This small molecule binds to this protein.
Small molecule (SMILES): CCCCCCCCCCCC[N+](C)(C)CCCS(=O)(=O)O

Binding-site contacts:
Ligand atom O1S contacts residue ASP228 of chain 1.A at 3.6 Å.
Ligand atom C1 contacts residue ARG224 of chain 1.A at 3.8 Å.
Ligand atom O1S contacts residue THR226 of chain 1.A at 4.3 Å.
Ligand atom C2 contacts residue ARG98 of chain 1.A at 3.4 Å.
Ligand atom C15 contacts residue ARG224 of chain 1.A at 3.3 Å.
Ligand atom C1 contacts residue ARG98 of chain 1.A at 3.2 Å.
Ligand atom N1 contacts residue ARG224 of chain 1.A at 4.2 Å.
Ligand atom C3 contacts residue ARG224 of chain 1.A at 3.5 Å.
Ligand atom O1S contacts residue ARG98 of chain 1.A at 3.6 Å.
Ligand atom S1 contacts residue ARG98 of chain 1.A at 4.4 Å.
Ligand atom C3 contacts residue ARG98 of chain 1.A at 3.2 Å.
Ligand atom C2 contacts residue ARG224 of chain 1.A at 3.8 Å.
Ligand atom N1 contacts residue ARG98 of chain 1.A at 4.3 Å.
Ligand atom C16 contacts residue ARG224 of chain 1.A at 4.0 Å.
Ligand atom O3S contacts residue THR226 of chain 1.A at 4.0 Å.
Ligand atom C15 contacts residue TRP117 of chain 1.A at 4.2 Å (hydrophobic).
Ligand atom C13 contacts residue ARG224 of chain 1.A at 4.1 Å.
Ligand atom N1 contacts residue TRP117 of chain 1.A at 4.1 Å.
Ligand atom C3 contacts residue TRP117 of chain 1.A at 3.5 Å (hydrophobic).
Ligand atom C16 contacts residue TRP117 of chain 1.A at 3.7 Å (hydrophobic).
Ligand atom C14 contacts residue ARG224 of chain 1.A at 4.5 Å.

Sequence of chain 1.A:
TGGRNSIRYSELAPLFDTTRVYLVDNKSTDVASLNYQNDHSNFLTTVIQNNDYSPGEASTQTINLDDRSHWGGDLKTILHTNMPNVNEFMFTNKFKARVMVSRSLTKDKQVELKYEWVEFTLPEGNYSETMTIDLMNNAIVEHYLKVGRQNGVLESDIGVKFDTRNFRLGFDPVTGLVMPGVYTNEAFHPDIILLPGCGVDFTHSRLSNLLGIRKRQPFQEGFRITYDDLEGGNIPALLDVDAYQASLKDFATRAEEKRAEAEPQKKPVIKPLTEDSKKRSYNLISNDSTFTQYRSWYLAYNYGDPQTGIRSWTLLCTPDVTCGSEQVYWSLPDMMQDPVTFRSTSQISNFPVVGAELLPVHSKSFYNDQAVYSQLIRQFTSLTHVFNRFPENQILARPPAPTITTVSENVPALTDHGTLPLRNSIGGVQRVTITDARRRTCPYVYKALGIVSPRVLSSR